Binding-site contacts:
Ligand atom C20 contacts residue HIS227 of chain 1.B at 4.0 Å.
Ligand atom C13 contacts residue PHE107 of chain 1.B at 3.9 Å (hydrophobic).
Ligand atom C08 contacts residue ALA53 of chain 1.B at 3.7 Å (hydrophobic).
Ligand atom O11 contacts residue LEU90 of chain 1.B at 3.9 Å.
Ligand atom C20 contacts residue ILE127 of chain 1.B at 3.5 Å (hydrophobic).
Ligand atom C18 contacts residue MET124 of chain 1.B at 3.3 Å (hydrophobic).
Ligand atom C12 contacts residue LEU94 of chain 1.B at 3.9 Å (hydrophobic).
Ligand atom O14 contacts residue PHE107 of chain 1.B at 4.0 Å.
Ligand atom C21 contacts residue GLY224 of chain 1.B at 3.6 Å.
Ligand atom C23 contacts residue LEU49 of chain 1.B at 3.5 Å (hydrophobic).
Ligand atom O14 contacts residue MET91 of chain 1.B at 3.5 Å.
Ligand atom C03 contacts residue LEU228 of chain 1.B at 4.0 Å (hydrophobic).
Ligand atom C24 contacts residue MET46 of chain 1.B at 3.7 Å (hydrophobic).
Ligand atom C20 contacts residue MET124 of chain 1.B at 4.1 Å (hydrophobic).
Ligand atom C04 contacts residue ALA53 of chain 1.B at 3.8 Å (hydrophobic).
Ligand atom C02 contacts residue LEU228 of chain 1.B at 3.9 Å (hydrophobic).
Ligand atom C20 contacts residue GLY224 of chain 1.B at 3.9 Å.
Ligand atom C19 contacts residue ILE127 of chain 1.B at 3.7 Å (hydrophobic).
Ligand atom C21 contacts residue LEU228 of chain 1.B at 3.7 Å (hydrophobic).
Ligand atom C24 contacts residue LEU49 of chain 1.B at 3.6 Å (hydrophobic).
Ligand atom O11 contacts residue ARG97 of chain 1.B at 2.8 Å (salt-bridge).
Ligand atom C03 contacts residue ALA53 of chain 1.B at 3.9 Å (hydrophobic).
Ligand atom O14 contacts residue LEU94 of chain 1.B at 3.6 Å.
Ligand atom C10 contacts residue LEU90 of chain 1.B at 4.0 Å (hydrophobic).
Ligand atom C02 contacts residue THR50 of chain 1.B at 3.5 Å.
Ligand atom C24 contacts residue THR50 of chain 1.B at 3.8 Å.
Ligand atom C10 contacts residue GLU56 of chain 1.B at 3.2 Å.
Ligand atom C09 contacts residue GLU56 of chain 1.B at 3.2 Å.
Ligand atom C22 contacts residue LEU87 of chain 1.B at 3.9 Å (hydrophobic).
Ligand atom O11 contacts residue GLU56 of chain 1.B at 2.5 Å (salt-bridge).
Ligand atom O01 contacts residue LEU228 of chain 1.B at 3.9 Å.
Ligand atom C17 contacts residue MET124 of chain 1.B at 3.7 Å (hydrophobic).
Ligand atom C19 contacts residue MET124 of chain 1.B at 3.4 Å (hydrophobic).
Ligand atom O01 contacts residue THR50 of chain 1.B at 2.4 Å (h-bond).
Ligand atom C08 contacts residue LEU49 of chain 1.B at 4.0 Å (hydrophobic).
Ligand atom C12 contacts residue LEU90 of chain 1.B at 3.5 Å (hydrophobic).
Ligand atom C09 contacts residue ALA53 of chain 1.B at 4.0 Å (hydrophobic).
Ligand atom C10 contacts residue ARG97 of chain 1.B at 3.9 Å.
Ligand atom C18 contacts residue LEU131 of chain 1.B at 4.0 Å (hydrophobic).
Ligand atom C18 contacts residue PHE107 of chain 1.B at 3.8 Å (hydrophobic).

Sequence of chain 1.B:
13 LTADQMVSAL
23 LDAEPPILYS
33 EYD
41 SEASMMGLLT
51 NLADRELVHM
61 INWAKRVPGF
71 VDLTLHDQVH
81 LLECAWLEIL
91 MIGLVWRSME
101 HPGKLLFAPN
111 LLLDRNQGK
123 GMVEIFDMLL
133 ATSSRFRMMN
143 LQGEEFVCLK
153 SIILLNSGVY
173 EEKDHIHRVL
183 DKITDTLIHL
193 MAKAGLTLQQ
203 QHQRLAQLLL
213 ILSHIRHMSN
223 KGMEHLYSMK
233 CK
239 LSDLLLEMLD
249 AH

A protein and the small-molecule ligand that binds it are described below.
Small molecule (SMILES): Cc1ccccc1/N=C(\c1ccc(O)cc1)c1ccc(O)cc1O